This small molecule binds to this protein.
Small molecule (SMILES): CC(=O)N[C@H]1[C@H](O[C@H]2[C@H](O)[C@@H](NC(C)=O)CO[C@@H]2CO)O[C@H](CO)[C@@H](O[C@@H]2O[C@H](CO[C@H]3O[C@H](CO)[C@@H](O)[C@H](O)[C@@H]3O)[C@@H](O)[C@H](O[C@H]3O[C@H](CO)[C@@H](O)[C@H](O)[C@@H]3O)[C@@H]2O)[C@@H]1O

Binding-site contacts:
Ligand atom O7 contacts residue ASN355 of chain 1.A at 3.5 Å (h-bond).
Ligand atom C5 contacts residue NAG2 of chain 1.S at 3.6 Å.
Ligand atom C3 contacts residue NAG2 of chain 1.S at 3.7 Å.
Ligand atom O7 contacts residue NAG1 of chain 1.S at 3.2 Å (h-bond).
Ligand atom O5 contacts residue ASN332 of chain 1.A at 2.3 Å (h-bond).
Ligand atom C3 contacts residue ASN332 of chain 1.A at 3.9 Å.
Ligand atom O5 contacts residue NAG1 of chain 1.S at 3.7 Å.
Ligand atom N2 contacts residue SER333 of chain 1.A at 4.3 Å.
Ligand atom C7 contacts residue ASN332 of chain 1.A at 3.4 Å.
Ligand atom O5 contacts residue NAG2 of chain 1.S at 4.2 Å.
Ligand atom C7 contacts residue ASN355 of chain 1.A at 3.8 Å.
Ligand atom C5 contacts residue ASN332 of chain 1.A at 3.5 Å.
Ligand atom C4 contacts residue NAG1 of chain 1.S at 3.5 Å.
Ligand atom C3 contacts residue NAG1 of chain 1.S at 3.8 Å.
Ligand atom N2 contacts residue NAG1 of chain 1.S at 4.3 Å.
Ligand atom C5 contacts residue NAG1 of chain 1.S at 3.8 Å.
Ligand atom C2 contacts residue ASN332 of chain 1.A at 2.6 Å.
Ligand atom C1 contacts residue NAG1 of chain 1.S at 4.2 Å.
Ligand atom C8 contacts residue ASN332 of chain 1.A at 3.5 Å.
Ligand atom N2 contacts residue ASN332 of chain 1.A at 2.5 Å (h-bond).
Ligand atom C6 contacts residue NAG2 of chain 1.S at 4.0 Å.
Ligand atom O4 contacts residue NAG2 of chain 1.S at 2.9 Å (h-bond).
Ligand atom C8 contacts residue THR341 of chain 1.A at 3.7 Å.
Ligand atom C8 contacts residue ASN355 of chain 1.A at 4.0 Å.
Ligand atom C2 contacts residue NAG2 of chain 1.S at 4.3 Å.
Ligand atom C1 contacts residue NAG2 of chain 1.S at 4.2 Å.
Ligand atom O6 contacts residue NAG2 of chain 1.S at 3.3 Å.
Ligand atom O2 contacts residue NAG2 of chain 1.S at 3.9 Å.
Ligand atom O7 contacts residue ASN332 of chain 1.A at 4.4 Å.
Ligand atom C4 contacts residue ASN332 of chain 1.A at 4.3 Å.
Ligand atom O6 contacts residue NAG1 of chain 1.S at 2.8 Å (h-bond).
Ligand atom C2 contacts residue NAG1 of chain 1.S at 3.8 Å.
Ligand atom C6 contacts residue NAG1 of chain 1.S at 3.4 Å.
Ligand atom C1 contacts residue NAG2 of chain 1.S at 4.1 Å.
Ligand atom C1 contacts residue ASN332 of chain 1.A at 1.4 Å.
Ligand atom C4 contacts residue NAG2 of chain 1.S at 3.6 Å.
Ligand atom O3 contacts residue NAG1 of chain 1.S at 3.2 Å.
Ligand atom C7 contacts residue NAG1 of chain 1.S at 4.0 Å.

Sequence of chain 1.A:
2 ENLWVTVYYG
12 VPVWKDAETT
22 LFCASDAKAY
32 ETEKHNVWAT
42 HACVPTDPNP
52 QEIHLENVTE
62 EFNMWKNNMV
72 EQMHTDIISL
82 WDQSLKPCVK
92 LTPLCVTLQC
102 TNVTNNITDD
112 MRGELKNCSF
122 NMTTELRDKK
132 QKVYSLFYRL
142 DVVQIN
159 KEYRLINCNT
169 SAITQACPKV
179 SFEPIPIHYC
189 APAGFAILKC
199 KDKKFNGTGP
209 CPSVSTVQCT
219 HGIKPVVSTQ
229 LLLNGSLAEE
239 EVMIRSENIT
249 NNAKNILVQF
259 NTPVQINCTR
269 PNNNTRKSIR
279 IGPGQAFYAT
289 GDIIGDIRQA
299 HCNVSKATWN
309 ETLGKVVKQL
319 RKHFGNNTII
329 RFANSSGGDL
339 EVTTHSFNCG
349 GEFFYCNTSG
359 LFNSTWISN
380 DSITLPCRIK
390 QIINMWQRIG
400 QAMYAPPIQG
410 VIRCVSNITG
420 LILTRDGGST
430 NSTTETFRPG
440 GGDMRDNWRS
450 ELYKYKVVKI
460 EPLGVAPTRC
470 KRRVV